Sequence of chain 1.B:
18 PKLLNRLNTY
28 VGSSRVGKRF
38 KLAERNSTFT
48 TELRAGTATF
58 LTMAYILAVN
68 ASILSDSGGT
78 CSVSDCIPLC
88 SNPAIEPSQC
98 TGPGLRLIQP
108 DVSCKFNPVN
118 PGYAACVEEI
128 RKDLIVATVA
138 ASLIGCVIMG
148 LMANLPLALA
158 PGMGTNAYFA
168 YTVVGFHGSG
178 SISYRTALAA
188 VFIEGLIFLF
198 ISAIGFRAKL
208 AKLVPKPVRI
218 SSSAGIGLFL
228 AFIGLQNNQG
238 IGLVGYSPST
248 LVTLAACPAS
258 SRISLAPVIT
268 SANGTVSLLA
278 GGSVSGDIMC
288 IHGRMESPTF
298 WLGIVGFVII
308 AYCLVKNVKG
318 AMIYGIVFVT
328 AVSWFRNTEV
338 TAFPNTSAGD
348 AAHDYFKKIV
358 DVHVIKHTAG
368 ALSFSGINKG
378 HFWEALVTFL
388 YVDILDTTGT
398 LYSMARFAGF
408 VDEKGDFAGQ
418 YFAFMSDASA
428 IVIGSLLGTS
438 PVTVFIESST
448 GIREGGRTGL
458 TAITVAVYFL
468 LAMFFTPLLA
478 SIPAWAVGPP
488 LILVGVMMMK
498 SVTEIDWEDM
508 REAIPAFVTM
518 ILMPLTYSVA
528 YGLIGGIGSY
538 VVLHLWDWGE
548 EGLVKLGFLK

Sequence of chain 1.A:
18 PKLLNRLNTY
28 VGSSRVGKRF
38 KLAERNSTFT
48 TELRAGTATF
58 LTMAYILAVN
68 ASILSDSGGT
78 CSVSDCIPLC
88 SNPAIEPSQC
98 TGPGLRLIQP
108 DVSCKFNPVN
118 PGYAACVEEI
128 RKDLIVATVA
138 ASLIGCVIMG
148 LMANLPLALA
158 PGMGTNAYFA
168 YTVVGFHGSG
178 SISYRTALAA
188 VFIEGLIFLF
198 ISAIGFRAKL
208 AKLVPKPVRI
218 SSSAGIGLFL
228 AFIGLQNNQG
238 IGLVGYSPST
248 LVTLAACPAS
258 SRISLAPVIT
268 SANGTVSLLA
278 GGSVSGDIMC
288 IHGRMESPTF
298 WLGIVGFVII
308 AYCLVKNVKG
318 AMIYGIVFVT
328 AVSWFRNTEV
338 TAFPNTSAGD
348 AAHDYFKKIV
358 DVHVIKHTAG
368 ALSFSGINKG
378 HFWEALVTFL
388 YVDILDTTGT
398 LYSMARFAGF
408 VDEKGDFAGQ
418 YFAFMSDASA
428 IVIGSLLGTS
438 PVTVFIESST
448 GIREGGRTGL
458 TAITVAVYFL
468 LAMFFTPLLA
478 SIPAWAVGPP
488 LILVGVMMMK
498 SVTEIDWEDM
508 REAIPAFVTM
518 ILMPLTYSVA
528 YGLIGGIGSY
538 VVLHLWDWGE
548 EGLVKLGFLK

Binding-site contacts:
Ligand atom O5 contacts residue SER88 of chain 1.B at 3.9 Å.
Ligand atom O7 contacts residue ASN270 of chain 1.A at 3.5 Å (h-bond).
Ligand atom C1 contacts residue SER268 of chain 1.A at 4.2 Å.
Ligand atom C3 contacts residue SER88 of chain 1.B at 4.4 Å.
Ligand atom C4 contacts residue ASN270 of chain 1.A at 4.2 Å.
Ligand atom O7 contacts residue ARG103 of chain 1.B at 4.4 Å.
Ligand atom C5 contacts residue THR272 of chain 1.A at 3.7 Å.
Ligand atom N2 contacts residue THR272 of chain 1.A at 3.7 Å.
Ligand atom C1 contacts residue PRO90 of chain 1.B at 4.3 Å (hydrophobic).
Ligand atom C8 contacts residue ILE105 of chain 1.B at 4.0 Å (hydrophobic).
Ligand atom C3 contacts residue ASN270 of chain 1.A at 3.8 Å.
Ligand atom O6 contacts residue PRO90 of chain 1.B at 3.6 Å.
Ligand atom C2 contacts residue ASN270 of chain 1.A at 2.4 Å.
Ligand atom N2 contacts residue SER88 of chain 1.B at 3.9 Å.
Ligand atom O5 contacts residue ASN270 of chain 1.A at 2.4 Å (h-bond).
Ligand atom C2 contacts residue SER88 of chain 1.B at 3.2 Å.
Ligand atom C6 contacts residue PRO90 of chain 1.B at 4.0 Å (hydrophobic).
Ligand atom C3 contacts residue THR272 of chain 1.A at 4.3 Å.
Ligand atom C1 contacts residue THR272 of chain 1.A at 3.5 Å.
Ligand atom C1 contacts residue ASN270 of chain 1.A at 1.4 Å.
Ligand atom O7 contacts residue SER88 of chain 1.B at 2.9 Å (h-bond).
Ligand atom C5 contacts residue ASN270 of chain 1.A at 3.8 Å.
Ligand atom C7 contacts residue ASN270 of chain 1.A at 3.5 Å.
Ligand atom O6 contacts residue SER268 of chain 1.A at 4.3 Å.
Ligand atom O5 contacts residue PRO90 of chain 1.B at 3.3 Å.
Ligand atom C7 contacts residue ILE105 of chain 1.B at 4.1 Å (hydrophobic).
Ligand atom C7 contacts residue SER88 of chain 1.B at 3.7 Å.
Ligand atom C2 contacts residue THR272 of chain 1.A at 4.1 Å.
Ligand atom N2 contacts residue ASN270 of chain 1.A at 3.0 Å (h-bond).
Ligand atom C8 contacts residue ARG103 of chain 1.B at 4.0 Å.
Ligand atom C5 contacts residue PRO90 of chain 1.B at 4.2 Å (hydrophobic).
Ligand atom O5 contacts residue THR272 of chain 1.A at 3.8 Å.
Ligand atom C1 contacts residue SER88 of chain 1.B at 3.3 Å.
Ligand atom O7 contacts residue ILE105 of chain 1.B at 3.7 Å.
Ligand atom O5 contacts residue SER268 of chain 1.A at 4.1 Å.

A small-molecule ligand and the protein it binds are described below.
Small molecule (SMILES): CC(=O)N[C@H]1[C@H](O[C@H]2[C@H](O)[C@@H](NC(C)=O)CO[C@@H]2CO)O[C@H](CO)[C@@H](O)[C@@H]1O